The protein below binds the small molecule below.
Small molecule (SMILES): CC(=O)N[C@@H]1[C@@H](O)[C@H](O)[C@@H](CO)O[C@H]1O

Sequence of chain 1.B:
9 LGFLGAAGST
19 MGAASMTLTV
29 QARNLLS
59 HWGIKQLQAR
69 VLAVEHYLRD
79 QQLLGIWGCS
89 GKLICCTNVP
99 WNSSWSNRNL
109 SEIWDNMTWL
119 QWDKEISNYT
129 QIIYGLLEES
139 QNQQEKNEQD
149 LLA

Binding-site contacts:
Ligand atom C7 contacts residue GLY16 of chain 1.B at 4.5 Å.
Ligand atom C2 contacts residue GLU88 of chain 1.A at 4.4 Å.
Ligand atom C5 contacts residue ASN89 of chain 1.A at 3.8 Å.
Ligand atom O7 contacts residue GLY16 of chain 1.B at 4.3 Å.
Ligand atom C8 contacts residue SER17 of chain 1.B at 4.1 Å.
Ligand atom C7 contacts residue SER17 of chain 1.B at 3.9 Å.
Ligand atom C7 contacts residue ASN89 of chain 1.A at 3.6 Å.
Ligand atom O7 contacts residue SER17 of chain 1.B at 3.0 Å.
Ligand atom O7 contacts residue ASN89 of chain 1.A at 4.1 Å.
Ligand atom O5 contacts residue ASN89 of chain 1.A at 2.5 Å (h-bond).
Ligand atom C8 contacts residue GLY13 of chain 1.B at 3.9 Å.
Ligand atom C8 contacts residue GLU88 of chain 1.A at 3.8 Å.
Ligand atom C3 contacts residue ASN89 of chain 1.A at 3.9 Å.
Ligand atom C1 contacts residue ASN89 of chain 1.A at 1.5 Å.
Ligand atom C1 contacts residue GLU88 of chain 1.A at 4.2 Å.
Ligand atom C2 contacts residue ASN89 of chain 1.A at 2.5 Å.
Ligand atom C7 contacts residue GLU88 of chain 1.A at 4.3 Å.
Ligand atom C4 contacts residue ASN89 of chain 1.A at 4.3 Å.
Ligand atom N2 contacts residue GLU88 of chain 1.A at 3.6 Å.
Ligand atom N2 contacts residue ASN89 of chain 1.A at 2.8 Å (h-bond).

Sequence of chain 1.A:
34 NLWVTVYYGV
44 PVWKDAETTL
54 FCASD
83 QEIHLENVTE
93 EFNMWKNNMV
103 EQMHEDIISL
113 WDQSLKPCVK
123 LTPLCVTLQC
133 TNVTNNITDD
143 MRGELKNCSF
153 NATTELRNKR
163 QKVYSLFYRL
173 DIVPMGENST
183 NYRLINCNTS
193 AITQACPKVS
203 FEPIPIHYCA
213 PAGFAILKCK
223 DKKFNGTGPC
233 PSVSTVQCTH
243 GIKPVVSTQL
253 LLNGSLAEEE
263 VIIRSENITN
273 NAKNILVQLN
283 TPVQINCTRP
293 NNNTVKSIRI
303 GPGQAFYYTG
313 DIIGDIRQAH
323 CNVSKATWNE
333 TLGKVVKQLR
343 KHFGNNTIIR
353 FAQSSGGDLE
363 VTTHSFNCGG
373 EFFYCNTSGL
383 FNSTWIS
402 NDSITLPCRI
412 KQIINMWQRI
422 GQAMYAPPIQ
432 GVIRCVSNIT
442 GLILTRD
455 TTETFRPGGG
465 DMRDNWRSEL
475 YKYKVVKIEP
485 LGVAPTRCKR